Binding-site contacts:
Ligand atom C16 contacts residue LEU102 of chain 2.A at 3.7 Å (hydrophobic).
Ligand atom C9 contacts residue HIS138 of chain 9.A at 3.5 Å.
Ligand atom C15 contacts residue LEU102 of chain 2.A at 3.4 Å (hydrophobic).
Ligand atom C18 contacts residue LEU73 of chain 2.A at 3.5 Å (hydrophobic).
Ligand atom C17 contacts residue ASN106 of chain 2.A at 3.3 Å.
Ligand atom C16 contacts residue MET105 of chain 2.A at 3.9 Å (hydrophobic).
Ligand atom O2 contacts residue LEU73 of chain 2.A at 3.7 Å.
Ligand atom C4 contacts residue PHE70 of chain 2.A at 3.7 Å (hydrophobic).
Ligand atom C10 contacts residue ASP72 of chain 2.A at 3.7 Å.
Ligand atom C contacts residue ARG88 of chain 2.A at 3.8 Å.
Ligand atom O2 contacts residue MET74 of chain 2.A at 3.2 Å.
Ligand atom N1 contacts residue LEU73 of chain 2.A at 3.4 Å.
Ligand atom C15 contacts residue MET105 of chain 2.A at 3.8 Å (hydrophobic).
Ligand atom C2 contacts residue MET74 of chain 2.A at 3.7 Å (hydrophobic).
Ligand atom C17 contacts residue MET74 of chain 2.A at 3.8 Å (hydrophobic).
Ligand atom O2 contacts residue ASN106 of chain 2.A at 2.6 Å (h-bond).
Ligand atom C10 contacts residue HIS138 of chain 9.A at 3.7 Å.
Ligand atom C13 contacts residue LEU73 of chain 2.A at 3.8 Å (hydrophobic).
Ligand atom C contacts residue MET74 of chain 2.A at 3.9 Å (hydrophobic).
Ligand atom C11 contacts residue ASP72 of chain 2.A at 3.9 Å.
Ligand atom C2 contacts residue GLY9 of chain 2.A at 3.7 Å.
Ligand atom C3 contacts residue PHE70 of chain 2.A at 3.8 Å (hydrophobic).
Ligand atom C17 contacts residue LEU73 of chain 2.A at 3.8 Å (hydrophobic).
Ligand atom C7 contacts residue GLU134 of chain 9.A at 3.8 Å.
Ligand atom N1 contacts residue MET74 of chain 2.A at 2.9 Å (h-bond).
Ligand atom C12 contacts residue GLU134 of chain 9.A at 3.8 Å.
Ligand atom C1 contacts residue MET74 of chain 2.A at 3.5 Å (hydrophobic).
Ligand atom C3 contacts residue GLY9 of chain 2.A at 3.7 Å.
Ligand atom C6 contacts residue MET74 of chain 2.A at 3.6 Å (hydrophobic).
Ligand atom C16 contacts residue ASN106 of chain 2.A at 3.3 Å.
Ligand atom C13 contacts residue GLU134 of chain 9.A at 3.7 Å.
Ligand atom N contacts residue GLU134 of chain 9.A at 2.8 Å (salt-bridge).
Ligand atom C15 contacts residue VAL135 of chain 9.A at 3.7 Å (hydrophobic).
Ligand atom C18 contacts residue MET74 of chain 2.A at 3.8 Å (hydrophobic).
Ligand atom C16 contacts residue LEU109 of chain 2.A at 3.9 Å (hydrophobic).
Ligand atom O2 contacts residue ALA75 of chain 2.A at 3.1 Å (h-bond).
Ligand atom C14 contacts residue LEU102 of chain 2.A at 3.7 Å (hydrophobic).
Ligand atom O contacts residue TYR98 of chain 2.A at 3.9 Å.
Ligand atom C4 contacts residue ALA37 of chain 2.A at 3.7 Å (hydrophobic).
Ligand atom O1 contacts residue ARG88 of chain 2.A at 2.9 Å (salt-bridge).

Sequence of chain 2.A:
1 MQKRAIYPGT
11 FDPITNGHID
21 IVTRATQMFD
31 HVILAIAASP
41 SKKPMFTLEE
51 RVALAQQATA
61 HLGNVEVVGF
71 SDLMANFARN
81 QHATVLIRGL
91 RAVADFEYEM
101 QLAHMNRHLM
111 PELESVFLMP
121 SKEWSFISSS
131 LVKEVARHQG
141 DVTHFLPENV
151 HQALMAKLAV

Sequence of chain 9.A:
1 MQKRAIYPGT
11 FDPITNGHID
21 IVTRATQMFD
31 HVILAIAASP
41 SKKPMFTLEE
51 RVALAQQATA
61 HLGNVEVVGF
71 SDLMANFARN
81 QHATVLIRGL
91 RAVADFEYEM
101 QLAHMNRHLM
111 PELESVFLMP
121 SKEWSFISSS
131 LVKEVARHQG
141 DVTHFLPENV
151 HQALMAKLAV

This small molecule binds to this protein.
Small molecule (SMILES): O=C(O)c1cccc([C@H]2CCC[C@@H]2c2nc3cccc(O)c3[nH]2)c1